Sequence of chain 1.D:
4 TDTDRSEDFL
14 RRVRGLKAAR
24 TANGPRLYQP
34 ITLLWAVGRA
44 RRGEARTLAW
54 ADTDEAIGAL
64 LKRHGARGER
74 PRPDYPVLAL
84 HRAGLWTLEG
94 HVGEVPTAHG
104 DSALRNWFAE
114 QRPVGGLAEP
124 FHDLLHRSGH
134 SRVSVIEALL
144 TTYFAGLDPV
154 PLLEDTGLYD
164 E

Binding-site contacts:
Ligand atom N1 contacts residue DC7 of chain 1.F at 3.3 Å (h-bond).
Ligand atom C2 contacts residue DG1 of chain 1.F at 3.3 Å.
Ligand atom C2 contacts residue DC8 of chain 1.F at 3.5 Å.
Ligand atom O6 contacts residue SER105 of chain 1.D at 2.4 Å (h-bond).
Ligand atom N2 contacts residue DC8 of chain 1.F at 3.3 Å.
Ligand atom C6 contacts residue DT6 of chain 1.F at 3.4 Å.
Ligand atom O4 contacts residue HIS102 of chain 1.D at 3.4 Å.
Ligand atom O2 contacts residue DA2 of chain 1.F at 3.4 Å.
Ligand atom N1 contacts residue DG4 of chain 1.F at 3.6 Å.
Ligand atom C5 contacts residue SER105 of chain 1.D at 3.2 Å.
Ligand atom N1 contacts residue DC7 of chain 1.F at 3.6 Å (h-bond).
Ligand atom O2 contacts residue AS5 of chain 1.F at 3.6 Å (h-bond).
Ligand atom O2 contacts residue DT3 of chain 1.F at 3.6 Å.
Ligand atom N3 contacts residue DG1 of chain 1.F at 2.9 Å (h-bond).
Ligand atom O2 contacts residue DA2 of chain 1.F at 3.6 Å.
Ligand atom N3 contacts residue DG4 of chain 1.F at 3.2 Å (h-bond).
Ligand atom O6 contacts residue DC8 of chain 1.F at 3.5 Å (h-bond).
Ligand atom N1 contacts residue DC8 of chain 1.F at 3.6 Å (h-bond).
Ligand atom N1 contacts residue DT3 of chain 1.F at 3.4 Å (h-bond).
Ligand atom C2 contacts residue DT3 of chain 1.F at 3.7 Å.
Ligand atom C2 contacts residue DT6 of chain 1.F at 3.6 Å.
Ligand atom N3 contacts residue DA2 of chain 1.F at 3.2 Å (h-bond).
Ligand atom N6 contacts residue DT6 of chain 1.F at 2.8 Å (h-bond).
Ligand atom C2 contacts residue DG4 of chain 1.F at 3.1 Å.
Ligand atom N2 contacts residue DC7 of chain 1.F at 3.0 Å (h-bond).
Ligand atom C6 contacts residue DA2 of chain 1.F at 3.7 Å.
Ligand atom C2 contacts residue DC7 of chain 1.F at 3.3 Å.
Ligand atom O4 contacts residue DG1 of chain 1.F at 3.5 Å (h-bond).
Ligand atom N6 contacts residue DA2 of chain 1.F at 3.1 Å (h-bond).
Ligand atom C6 contacts residue SER105 of chain 1.D at 3.0 Å.
Ligand atom N1 contacts residue DT6 of chain 1.F at 2.9 Å (h-bond).
Ligand atom O2 contacts residue DG4 of chain 1.F at 3.2 Å (h-bond).
Ligand atom N4 contacts residue DG4 of chain 1.F at 3.3 Å (h-bond).
Ligand atom N4 contacts residue DG1 of chain 1.F at 3.2 Å (h-bond).
Ligand atom N3 contacts residue AS5 of chain 1.F at 3.5 Å (h-bond).
Ligand atom O2 contacts residue DG1 of chain 1.F at 2.5 Å (h-bond).
Ligand atom N3 contacts residue DG4 of chain 1.F at 3.2 Å (h-bond).
Ligand atom N7 contacts residue SER105 of chain 1.D at 2.8 Å (h-bond).
Ligand atom N1 contacts residue DA2 of chain 1.F at 3.6 Å (h-bond).
Ligand atom O6 contacts residue DT6 of chain 1.F at 3.8 Å.

This protein binds this small molecule.
Small molecule (SMILES): Cc1cn([C@H]2C[C@H](O[P](=O)(O)OC[C@H]3O[C@@H](n4ccc(N)nc4=O)C[C@@H]3O)[C@@H](CO[P](=O)(O)O[C@H]3C[C@H](n4cnc5c(N)ncnc54)O[C@@H]3CO[P](=O)(O)O[C@H]3C[C@H](n4ccc(N)nc4=O)O[C@@H]3CO[P](=O)(O)O[C@H]3C[C@H](n4cc(C)c(=O)[nH]c4=O)O[C@@H]3CO[P](=O)(O)O[C@H]3C[C@H](n4cnc5c(N)ncnc54)O[C@@H]3CO[P](=O)(O)O[C@H]3C[C@H](n4cnc5c(=O)nc(N)[nH]c54)O[C@@H]3CO[P](=O)(O)O[C@H]3C[C@H](n4cnc5c(=O)nc(N)[nH]c54)O[C@@H]3CO)O2)c(=O)[nH]c1=O